Sequence of chain 23.C:
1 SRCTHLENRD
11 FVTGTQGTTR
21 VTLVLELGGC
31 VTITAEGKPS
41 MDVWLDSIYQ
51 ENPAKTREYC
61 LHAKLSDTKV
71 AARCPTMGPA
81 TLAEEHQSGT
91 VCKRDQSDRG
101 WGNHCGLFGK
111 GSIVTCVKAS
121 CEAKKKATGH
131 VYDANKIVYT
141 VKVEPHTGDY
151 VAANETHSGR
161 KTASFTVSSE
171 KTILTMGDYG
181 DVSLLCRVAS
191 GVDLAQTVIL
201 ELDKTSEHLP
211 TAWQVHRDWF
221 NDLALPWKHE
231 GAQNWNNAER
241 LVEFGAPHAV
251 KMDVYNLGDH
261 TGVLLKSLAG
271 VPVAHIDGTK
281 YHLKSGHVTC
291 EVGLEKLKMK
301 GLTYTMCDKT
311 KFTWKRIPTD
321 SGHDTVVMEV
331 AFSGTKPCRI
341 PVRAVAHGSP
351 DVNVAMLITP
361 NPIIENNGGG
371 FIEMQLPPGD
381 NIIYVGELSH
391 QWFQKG

This protein binds this small molecule.
Small molecule (SMILES): CC(=O)N[C@@H]1[C@@H](O)[C@H](O)[C@@H](CO)O[C@H]1O

Sequence of chain 23.A:
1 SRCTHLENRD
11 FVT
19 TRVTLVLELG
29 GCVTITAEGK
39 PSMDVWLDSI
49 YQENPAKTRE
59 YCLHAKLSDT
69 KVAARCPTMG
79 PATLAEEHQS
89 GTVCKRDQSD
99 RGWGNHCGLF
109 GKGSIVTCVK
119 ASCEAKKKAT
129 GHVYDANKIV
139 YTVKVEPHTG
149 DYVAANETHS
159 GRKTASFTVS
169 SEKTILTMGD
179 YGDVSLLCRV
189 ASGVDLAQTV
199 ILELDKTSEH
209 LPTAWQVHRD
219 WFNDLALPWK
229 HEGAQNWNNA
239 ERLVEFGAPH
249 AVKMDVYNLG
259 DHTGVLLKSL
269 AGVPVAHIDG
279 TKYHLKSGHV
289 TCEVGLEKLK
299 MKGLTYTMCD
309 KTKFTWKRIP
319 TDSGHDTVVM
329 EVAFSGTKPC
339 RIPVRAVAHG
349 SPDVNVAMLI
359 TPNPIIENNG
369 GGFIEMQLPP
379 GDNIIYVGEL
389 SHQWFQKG

Binding-site contacts:
Ligand atom O3 contacts residue GLU155 of chain 23.C at 4.3 Å.
Ligand atom C8 contacts residue ASN154 of chain 23.C at 3.6 Å.
Ligand atom C1 contacts residue ASN154 of chain 23.C at 1.4 Å.
Ligand atom C1 contacts residue HIS104 of chain 23.A at 3.4 Å.
Ligand atom O5 contacts residue HIS104 of chain 23.A at 3.1 Å (h-bond).
Ligand atom C6 contacts residue HIS104 of chain 23.A at 4.0 Å.
Ligand atom C3 contacts residue ASN154 of chain 23.C at 3.7 Å.
Ligand atom O5 contacts residue ASN154 of chain 23.C at 2.3 Å (h-bond).
Ligand atom N2 contacts residue GLU155 of chain 23.C at 3.0 Å (salt-bridge).
Ligand atom C5 contacts residue ASN154 of chain 23.C at 3.6 Å.
Ligand atom C7 contacts residue GLU155 of chain 23.C at 3.9 Å.
Ligand atom C8 contacts residue GLU155 of chain 23.C at 3.8 Å.
Ligand atom O7 contacts residue ASN154 of chain 23.C at 3.2 Å (h-bond).
Ligand atom C7 contacts residue ASN154 of chain 23.C at 3.3 Å.
Ligand atom C4 contacts residue ASN154 of chain 23.C at 4.2 Å.
Ligand atom C2 contacts residue GLU155 of chain 23.C at 3.7 Å.
Ligand atom C3 contacts residue GLU155 of chain 23.C at 3.7 Å.
Ligand atom C5 contacts residue HIS104 of chain 23.A at 3.6 Å.
Ligand atom N2 contacts residue ASN154 of chain 23.C at 2.9 Å (h-bond).
Ligand atom C1 contacts residue GLU155 of chain 23.C at 3.9 Å.
Ligand atom C2 contacts residue ASN154 of chain 23.C at 2.4 Å.